Sequence of chain 2.A:
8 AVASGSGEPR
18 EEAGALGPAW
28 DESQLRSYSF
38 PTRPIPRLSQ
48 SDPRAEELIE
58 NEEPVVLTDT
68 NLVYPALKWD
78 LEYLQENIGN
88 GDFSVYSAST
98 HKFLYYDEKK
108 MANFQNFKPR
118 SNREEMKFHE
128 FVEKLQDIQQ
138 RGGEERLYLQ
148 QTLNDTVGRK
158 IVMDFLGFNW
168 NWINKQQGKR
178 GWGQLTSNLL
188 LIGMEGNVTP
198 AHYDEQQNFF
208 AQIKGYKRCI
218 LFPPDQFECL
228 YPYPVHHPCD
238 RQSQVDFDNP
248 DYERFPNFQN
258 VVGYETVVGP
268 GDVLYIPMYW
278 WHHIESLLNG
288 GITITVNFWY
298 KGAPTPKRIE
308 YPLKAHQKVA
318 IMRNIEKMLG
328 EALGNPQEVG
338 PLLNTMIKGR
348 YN

This protein binds this small molecule.
Small molecule (SMILES): O=C(O)c1ccc(O)c2ncccc12

Binding-site contacts:
Ligand atom CAJ contacts residue THR196 of chain 2.A at 3.8 Å.
Ligand atom CAN contacts residue ZN1 of chain 2.B at 2.9 Å.
Ligand atom OAB contacts residue TYR145 of chain 2.A at 2.6 Å (h-bond).
Ligand atom OAC contacts residue TRP296 of chain 2.A at 3.4 Å.
Ligand atom CAF contacts residue ILE281 of chain 2.A at 3.5 Å (hydrophobic).
Ligand atom CAE contacts residue HIS199 of chain 2.A at 3.9 Å.
Ligand atom OAB contacts residue THR196 of chain 2.A at 3.1 Å (h-bond).
Ligand atom CAG contacts residue PHE207 of chain 2.A at 3.7 Å (hydrophobic).
Ligand atom CAD contacts residue THR196 of chain 2.A at 3.8 Å.
Ligand atom OAA contacts residue ILE281 of chain 2.A at 3.2 Å.
Ligand atom CAM contacts residue THR196 of chain 2.A at 3.9 Å.
Ligand atom CAH contacts residue LEU188 of chain 2.A at 3.6 Å (hydrophobic).
Ligand atom CAN contacts residue HIS199 of chain 2.A at 3.8 Å.
Ligand atom CAJ contacts residue LEU188 of chain 2.A at 3.3 Å (hydrophobic).
Ligand atom CAL contacts residue LEU188 of chain 2.A at 3.8 Å (hydrophobic).
Ligand atom CAK contacts residue ASP201 of chain 2.A at 3.8 Å.
Ligand atom OAC contacts residue HIS199 of chain 2.A at 3.6 Å.
Ligand atom CAM contacts residue LEU188 of chain 2.A at 3.9 Å (hydrophobic).
Ligand atom CAG contacts residue ILE281 of chain 2.A at 3.1 Å (hydrophobic).
Ligand atom CAE contacts residue ZN1 of chain 2.B at 3.2 Å.
Ligand atom CAK contacts residue ZN1 of chain 2.B at 2.8 Å.
Ligand atom CAJ contacts residue LYS214 of chain 2.A at 3.7 Å.
Ligand atom CAK contacts residue HIS279 of chain 2.A at 3.5 Å.
Ligand atom CAJ contacts residue TYR145 of chain 2.A at 3.4 Å (hydrophobic).
Ligand atom OAA contacts residue LYS214 of chain 2.A at 2.8 Å (salt-bridge).
Ligand atom OAA contacts residue PHE207 of chain 2.A at 3.5 Å.
Ligand atom CAD contacts residue GLN147 of chain 2.A at 3.7 Å.
Ligand atom NAI contacts residue HIS199 of chain 2.A at 3.3 Å (h-bond).
Ligand atom OAC contacts residue ASP201 of chain 2.A at 2.5 Å (salt-bridge).
Ligand atom CAH contacts residue THR196 of chain 2.A at 3.5 Å.
Ligand atom CAG contacts residue ASN294 of chain 2.A at 3.7 Å.
Ligand atom OAA contacts residue TYR145 of chain 2.A at 3.4 Å (h-bond).
Ligand atom CAK contacts residue ASN294 of chain 2.A at 3.8 Å.
Ligand atom OAB contacts residue LEU188 of chain 2.A at 3.0 Å.
Ligand atom CAF contacts residue ASN294 of chain 2.A at 3.4 Å.
Ligand atom OAC contacts residue ASN205 of chain 2.A at 3.8 Å.
Ligand atom NAI contacts residue ZN1 of chain 2.B at 2.2 Å.
Ligand atom CAF contacts residue HIS279 of chain 2.A at 3.7 Å.
Ligand atom OAC contacts residue HIS279 of chain 2.A at 2.8 Å (h-bond).
Ligand atom OAC contacts residue ZN1 of chain 2.B at 2.2 Å.